This small molecule binds to this protein.
Small molecule (SMILES): C[Se][C@@H]1O[C@H](CO)[C@@H](O)[C@H](O)[C@H]1NC(C)=O

Sequence of chain 1.A:
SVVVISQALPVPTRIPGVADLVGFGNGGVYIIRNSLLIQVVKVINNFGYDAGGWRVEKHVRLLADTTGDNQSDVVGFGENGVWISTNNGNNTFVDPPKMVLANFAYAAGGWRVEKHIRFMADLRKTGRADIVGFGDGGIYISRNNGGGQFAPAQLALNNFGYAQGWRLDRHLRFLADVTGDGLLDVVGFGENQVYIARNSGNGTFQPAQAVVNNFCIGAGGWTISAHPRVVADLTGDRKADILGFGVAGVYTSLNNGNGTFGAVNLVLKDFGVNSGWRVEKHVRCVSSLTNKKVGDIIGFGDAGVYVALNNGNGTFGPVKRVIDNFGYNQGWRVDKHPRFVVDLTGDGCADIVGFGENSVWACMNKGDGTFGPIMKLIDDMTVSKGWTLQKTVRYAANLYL

Binding-site contacts:
Ligand atom O3 contacts residue TRP166 of chain 1.A at 2.9 Å (h-bond).
Ligand atom C2 contacts residue TRP166 of chain 1.A at 4.2 Å (hydrophobic).
Ligand atom O7 contacts residue TYR195 of chain 1.A at 4.1 Å.
Ligand atom O4 contacts residue ASN159 of chain 1.A at 2.9 Å (h-bond).
Ligand atom O5 contacts residue TYR195 of chain 1.A at 3.4 Å (h-bond).
Ligand atom C7 contacts residue GLN164 of chain 1.A at 3.8 Å.
Ligand atom C8 contacts residue GLU191 of chain 1.A at 3.9 Å.
Ligand atom C7 contacts residue GLU191 of chain 1.A at 3.7 Å.
Ligand atom C3 contacts residue TYR195 of chain 1.A at 4.3 Å (hydrophobic).
Ligand atom C8 contacts residue GLY165 of chain 1.A at 3.6 Å.
Ligand atom N2 contacts residue GLN164 of chain 1.A at 3.0 Å (h-bond).
Ligand atom C3 contacts residue TRP166 of chain 1.A at 4.0 Å (hydrophobic).
Ligand atom O7 contacts residue GLY190 of chain 1.A at 3.5 Å.
Ligand atom C6 contacts residue TYR195 of chain 1.A at 3.9 Å (hydrophobic).
Ligand atom O7 contacts residue TRP166 of chain 1.A at 4.1 Å.
Ligand atom C4 contacts residue TYR195 of chain 1.A at 3.7 Å (hydrophobic).
Ligand atom C4 contacts residue ASN159 of chain 1.A at 4.0 Å.
Ligand atom O6 contacts residue TYR195 of chain 1.A at 2.8 Å (h-bond).
Ligand atom C8 contacts residue GLN164 of chain 1.A at 3.6 Å.
Ligand atom C8 contacts residue TRP166 of chain 1.A at 3.6 Å (hydrophobic).
Ligand atom SE contacts residue GLU191 of chain 1.A at 4.0 Å.
Ligand atom N2 contacts residue TRP166 of chain 1.A at 3.5 Å (h-bond).
Ligand atom C7 contacts residue GLY190 of chain 1.A at 4.3 Å.
Ligand atom C2 contacts residue GLN164 of chain 1.A at 3.9 Å.
Ligand atom C1 contacts residue GLN164 of chain 1.A at 4.4 Å.
Ligand atom C7 contacts residue TRP166 of chain 1.A at 3.7 Å (hydrophobic).
Ligand atom C2 contacts residue TYR195 of chain 1.A at 3.8 Å (hydrophobic).
Ligand atom C8 contacts residue GLY190 of chain 1.A at 4.4 Å.
Ligand atom C5 contacts residue TYR195 of chain 1.A at 3.8 Å (hydrophobic).
Ligand atom O3 contacts residue ASN159 of chain 1.A at 2.7 Å (h-bond).
Ligand atom O3 contacts residue GLN164 of chain 1.A at 4.0 Å.
Ligand atom C1 contacts residue TYR195 of chain 1.A at 4.1 Å (hydrophobic).
Ligand atom C3 contacts residue ASN159 of chain 1.A at 3.7 Å.
Ligand atom C8 contacts residue HIS171 of chain 1.A at 3.6 Å.
Ligand atom C3 contacts residue GLN164 of chain 1.A at 3.8 Å.
Ligand atom O7 contacts residue GLU191 of chain 1.A at 2.8 Å (salt-bridge).